Binding-site contacts:
Ligand atom C5 contacts residue PRO413 of chain 1.J at 4.0 Å (hydrophobic).
Ligand atom N1 contacts residue GLY421 of chain 1.J at 3.1 Å (h-bond).
Ligand atom N7 contacts residue ASN391 of chain 1.J at 3.9 Å.
Ligand atom N1 contacts residue PRO413 of chain 1.J at 3.5 Å (h-bond).
Ligand atom N7 contacts residue HIS412 of chain 1.J at 4.1 Å.
Ligand atom C6 contacts residue PRO203 of chain 1.J at 4.3 Å (hydrophobic).
Ligand atom C8 contacts residue HIS412 of chain 1.J at 3.4 Å.
Ligand atom C3' contacts residue HIS412 of chain 1.J at 4.0 Å.
Ligand atom C6 contacts residue PRO413 of chain 1.J at 3.8 Å (hydrophobic).
Ligand atom C5 contacts residue SER414 of chain 1.J at 3.9 Å.
Ligand atom N7 contacts residue PRO203 of chain 1.J at 4.0 Å.
Ligand atom N9 contacts residue PRO413 of chain 1.J at 4.3 Å.
Ligand atom C8 contacts residue PRO203 of chain 1.J at 4.2 Å (hydrophobic).
Ligand atom C2' contacts residue PRO413 of chain 1.J at 3.8 Å (hydrophobic).
Ligand atom C2 contacts residue ILE404 of chain 1.J at 4.4 Å (hydrophobic).
Ligand atom N1 contacts residue VAL202 of chain 1.J at 3.7 Å.
Ligand atom C2 contacts residue VAL202 of chain 1.J at 4.2 Å (hydrophobic).
Ligand atom N6 contacts residue GLY421 of chain 1.J at 3.3 Å (h-bond).
Ligand atom N7 contacts residue SER414 of chain 1.J at 3.6 Å.
Ligand atom O3' contacts residue PRO413 of chain 1.J at 4.2 Å.
Ligand atom C6 contacts residue SER414 of chain 1.J at 4.0 Å.
Ligand atom C8 contacts residue SER414 of chain 1.J at 4.3 Å.
Ligand atom N1 contacts residue PHE420 of chain 1.J at 4.2 Å.
Ligand atom C2 contacts residue PRO413 of chain 1.J at 3.5 Å (hydrophobic).
Ligand atom N6 contacts residue GLY419 of chain 1.J at 3.5 Å (h-bond).
Ligand atom C6 contacts residue VAL202 of chain 1.J at 4.2 Å (hydrophobic).
Ligand atom N6 contacts residue SER414 of chain 1.J at 3.7 Å.
Ligand atom N9 contacts residue HIS412 of chain 1.J at 4.3 Å.
Ligand atom C2 contacts residue GLY421 of chain 1.J at 3.4 Å.
Ligand atom C6 contacts residue GLY421 of chain 1.J at 3.6 Å.
Ligand atom C1' contacts residue HIS412 of chain 1.J at 4.3 Å.
Ligand atom N6 contacts residue PRO415 of chain 1.J at 4.2 Å.
Ligand atom C2' contacts residue HIS412 of chain 1.J at 3.1 Å.
Ligand atom N6 contacts residue PHE420 of chain 1.J at 3.7 Å.
Ligand atom C1' contacts residue PRO413 of chain 1.J at 3.9 Å (hydrophobic).
Ligand atom N9 contacts residue PRO203 of chain 1.J at 4.4 Å.
Ligand atom N3 contacts residue PRO413 of chain 1.J at 3.8 Å.
Ligand atom C5 contacts residue PRO203 of chain 1.J at 3.9 Å (hydrophobic).
Ligand atom C4 contacts residue PRO203 of chain 1.J at 4.2 Å (hydrophobic).
Ligand atom C4 contacts residue PRO413 of chain 1.J at 4.0 Å (hydrophobic).

Sequence of chain 1.J:
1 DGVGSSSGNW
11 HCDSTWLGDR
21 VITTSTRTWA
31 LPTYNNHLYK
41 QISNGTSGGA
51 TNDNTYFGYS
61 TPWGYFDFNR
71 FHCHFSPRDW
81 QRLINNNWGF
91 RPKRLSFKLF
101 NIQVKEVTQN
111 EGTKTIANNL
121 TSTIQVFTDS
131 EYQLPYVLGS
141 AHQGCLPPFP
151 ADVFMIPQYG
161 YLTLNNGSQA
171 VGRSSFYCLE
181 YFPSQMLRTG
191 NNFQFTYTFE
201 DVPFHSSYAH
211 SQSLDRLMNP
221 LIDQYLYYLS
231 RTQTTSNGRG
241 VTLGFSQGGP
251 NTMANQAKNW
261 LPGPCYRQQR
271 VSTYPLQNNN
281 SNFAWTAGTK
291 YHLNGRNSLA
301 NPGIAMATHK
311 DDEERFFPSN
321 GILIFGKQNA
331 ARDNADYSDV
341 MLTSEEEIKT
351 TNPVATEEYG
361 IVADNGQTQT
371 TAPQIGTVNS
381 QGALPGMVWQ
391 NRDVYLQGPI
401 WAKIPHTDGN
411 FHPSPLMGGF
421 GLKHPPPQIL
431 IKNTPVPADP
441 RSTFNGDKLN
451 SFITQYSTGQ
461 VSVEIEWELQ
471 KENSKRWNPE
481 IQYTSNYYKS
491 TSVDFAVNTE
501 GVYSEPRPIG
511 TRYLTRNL

This small molecule binds to this protein.
Small molecule (SMILES): Nc1ncnc2c1ncn2[C@H]1C[C@H](O)[C@@H](COP(=O)(O)O)O1